Sequence of chain 1.A:
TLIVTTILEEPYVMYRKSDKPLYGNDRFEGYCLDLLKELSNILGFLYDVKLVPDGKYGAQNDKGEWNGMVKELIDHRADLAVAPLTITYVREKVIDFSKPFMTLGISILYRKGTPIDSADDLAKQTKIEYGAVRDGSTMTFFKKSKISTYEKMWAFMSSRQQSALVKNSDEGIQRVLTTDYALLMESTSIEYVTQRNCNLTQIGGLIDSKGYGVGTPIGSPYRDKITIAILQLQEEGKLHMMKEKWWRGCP

Binding-site contacts:
Ligand atom C4 contacts residue THR90 of chain 1.A at 3.7 Å.
Ligand atom C5 contacts residue PRO88 of chain 1.A at 3.9 Å (hydrophobic).
Ligand atom O2 contacts residue ARG95 of chain 1.A at 2.5 Å (salt-bridge).
Ligand atom O5 contacts residue MET189 of chain 1.A at 3.6 Å.
Ligand atom C10 contacts residue MET189 of chain 1.A at 3.8 Å (hydrophobic).
Ligand atom N1 contacts residue PRO88 of chain 1.A at 3.0 Å (h-bond).
Ligand atom O4 contacts residue GLY140 of chain 1.A at 3.8 Å.
Ligand atom O4 contacts residue THR142 of chain 1.A at 4.0 Å.
Ligand atom C12 contacts residue THR142 of chain 1.A at 3.9 Å.
Ligand atom O2 contacts residue SER141 of chain 1.A at 3.1 Å (h-bond).
Ligand atom C7 contacts residue GLU190 of chain 1.A at 4.0 Å.
Ligand atom C9 contacts residue SER173 of chain 1.A at 3.7 Å.
Ligand atom C5 contacts residue SER141 of chain 1.A at 3.2 Å.
Ligand atom C2 contacts residue TYR61 of chain 1.A at 3.7 Å (hydrophobic).
Ligand atom O3 contacts residue GLU190 of chain 1.A at 3.3 Å (salt-bridge).
Ligand atom C5 contacts residue ARG95 of chain 1.A at 3.4 Å.
Ligand atom N1 contacts residue THR90 of chain 1.A at 3.5 Å (h-bond).
Ligand atom O1 contacts residue ARG95 of chain 1.A at 3.0 Å (salt-bridge).
Ligand atom C3 contacts residue PRO88 of chain 1.A at 3.2 Å (hydrophobic).
Ligand atom C3 contacts residue TYR61 of chain 1.A at 3.5 Å (hydrophobic).
Ligand atom O1 contacts residue THR90 of chain 1.A at 2.6 Å (h-bond).
Ligand atom C4 contacts residue GLU190 of chain 1.A at 3.5 Å.
Ligand atom O1 contacts residue PRO88 of chain 1.A at 3.2 Å (h-bond).
Ligand atom O2 contacts residue TYR61 of chain 1.A at 3.6 Å.
Ligand atom C6 contacts residue GLU190 of chain 1.A at 3.6 Å.
Ligand atom C5 contacts residue THR90 of chain 1.A at 3.5 Å.
Ligand atom O1 contacts residue TYR61 of chain 1.A at 3.9 Å.
Ligand atom C1 contacts residue TYR61 of chain 1.A at 3.6 Å (hydrophobic).
Ligand atom O1 contacts residue SER141 of chain 1.A at 3.9 Å.
Ligand atom C9 contacts residue MET189 of chain 1.A at 3.4 Å (hydrophobic).
Ligand atom C9 contacts residue SER193 of chain 1.A at 3.8 Å.
Ligand atom C4 contacts residue SER141 of chain 1.A at 3.4 Å.
Ligand atom C3 contacts residue GLU190 of chain 1.A at 3.5 Å.
Ligand atom N1 contacts residue GLU190 of chain 1.A at 3.2 Å (salt-bridge).
Ligand atom C8 contacts residue SER193 of chain 1.A at 3.3 Å.
Ligand atom O4 contacts residue SER141 of chain 1.A at 3.6 Å.
Ligand atom O5 contacts residue THR142 of chain 1.A at 3.3 Å (h-bond).
Ligand atom C5 contacts residue TYR61 of chain 1.A at 3.9 Å (hydrophobic).
Ligand atom O1 contacts residue LEU89 of chain 1.A at 3.4 Å.
Ligand atom O5 contacts residue GLU190 of chain 1.A at 4.0 Å.

A protein and the small-molecule ligand that binds it are described below.
Small molecule (SMILES): O=C(O)c1ccccc1O[C@H]1CN[C@H](C(=O)O)C1